Sequence of chain 1.B:
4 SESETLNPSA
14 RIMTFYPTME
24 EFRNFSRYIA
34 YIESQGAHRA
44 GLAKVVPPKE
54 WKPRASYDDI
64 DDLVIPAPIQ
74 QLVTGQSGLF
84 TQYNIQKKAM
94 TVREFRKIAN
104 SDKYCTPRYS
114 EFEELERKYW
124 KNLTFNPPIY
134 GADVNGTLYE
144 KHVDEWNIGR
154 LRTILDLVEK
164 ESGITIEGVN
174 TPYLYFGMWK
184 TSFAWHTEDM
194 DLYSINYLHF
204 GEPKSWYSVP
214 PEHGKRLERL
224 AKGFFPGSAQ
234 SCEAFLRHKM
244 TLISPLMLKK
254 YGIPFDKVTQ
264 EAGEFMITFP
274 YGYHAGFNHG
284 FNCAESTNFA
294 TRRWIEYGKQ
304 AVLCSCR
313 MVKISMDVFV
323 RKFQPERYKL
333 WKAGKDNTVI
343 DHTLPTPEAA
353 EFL

The small molecule below binds the protein below.
Small molecule (SMILES): NC(=O)c1ccnc(-c2csc(N)n2)c1

Binding-site contacts:
Ligand atom N1 contacts residue ZN1 of chain 1.L at 2.1 Å.
Ligand atom N2 contacts residue ZN1 of chain 1.L at 3.9 Å.
Ligand atom C4 contacts residue HIS277 of chain 1.B at 3.5 Å.
Ligand atom C5 contacts residue ASN199 of chain 1.B at 3.9 Å.
Ligand atom N1 contacts residue HIS277 of chain 1.B at 3.4 Å (h-bond).
Ligand atom N contacts residue TYR133 of chain 1.B at 2.6 Å (h-bond).
Ligand atom C7 contacts residue TYR178 of chain 1.B at 3.9 Å (hydrophobic).
Ligand atom N1 contacts residue HIS189 of chain 1.B at 3.3 Å (h-bond).
Ligand atom C8 contacts residue EDO1 of chain 1.V at 3.7 Å.
Ligand atom C5 contacts residue PHE186 of chain 1.B at 3.8 Å (hydrophobic).
Ligand atom C7 contacts residue HIS189 of chain 1.B at 4.1 Å.
Ligand atom C3 contacts residue ZN1 of chain 1.L at 2.9 Å.
Ligand atom C4 contacts residue ZN1 of chain 1.L at 3.1 Å.
Ligand atom C6 contacts residue HIS189 of chain 1.B at 3.3 Å.
Ligand atom C contacts residue LYS207 of chain 1.B at 3.9 Å.
Ligand atom N2 contacts residue EDO1 of chain 1.V at 3.8 Å.
Ligand atom C1 contacts residue PHE186 of chain 1.B at 3.8 Å (hydrophobic).
Ligand atom N3 contacts residue EDO1 of chain 1.V at 3.7 Å.
Ligand atom O contacts residue ASN199 of chain 1.B at 3.6 Å.
Ligand atom C8 contacts residue HIS189 of chain 1.B at 3.4 Å.
Ligand atom C3 contacts residue HIS189 of chain 1.B at 3.7 Å.
Ligand atom N2 contacts residue HIS189 of chain 1.B at 3.8 Å.
Ligand atom C contacts residue TYR133 of chain 1.B at 3.4 Å (hydrophobic).
Ligand atom N3 contacts residue HIS189 of chain 1.B at 2.9 Å (h-bond).
Ligand atom C4 contacts residue TRP209 of chain 1.B at 3.5 Å (hydrophobic).
Ligand atom N2 contacts residue GLU191 of chain 1.B at 3.2 Å (salt-bridge).
Ligand atom O contacts residue LYS207 of chain 1.B at 2.8 Å (salt-bridge).
Ligand atom C4 contacts residue PHE186 of chain 1.B at 3.8 Å (hydrophobic).
Ligand atom N3 contacts residue GLU191 of chain 1.B at 3.4 Å (salt-bridge).
Ligand atom N contacts residue PHE186 of chain 1.B at 3.6 Å.
Ligand atom C6 contacts residue ZN1 of chain 1.L at 2.9 Å.
Ligand atom N2 contacts residue LYS242 of chain 1.B at 4.0 Å.
Ligand atom C contacts residue PHE186 of chain 1.B at 3.6 Å (hydrophobic).
Ligand atom C8 contacts residue GLU191 of chain 1.B at 3.8 Å.
Ligand atom N3 contacts residue ZN1 of chain 1.L at 2.3 Å.
Ligand atom O contacts residue TYR133 of chain 1.B at 3.4 Å (h-bond).
Ligand atom N contacts residue TYR178 of chain 1.B at 3.9 Å.
Ligand atom S contacts residue LYS242 of chain 1.B at 3.6 Å.
Ligand atom C8 contacts residue ZN1 of chain 1.L at 3.4 Å.
Ligand atom C5 contacts residue TRP209 of chain 1.B at 3.6 Å (hydrophobic).